Binding-site contacts:
Ligand atom C31 contacts residue ASP96 of chain 1.A at 3.5 Å.
Ligand atom O46 contacts residue GLY152 of chain 1.A at 3.3 Å (h-bond).
Ligand atom O48 contacts residue GLY152 of chain 1.A at 3.0 Å (h-bond).
Ligand atom O50 contacts residue PHE58 of chain 1.A at 3.5 Å.
Ligand atom C36 contacts residue ASP96 of chain 1.A at 3.5 Å.
Ligand atom O50 contacts residue SER154 of chain 1.A at 2.8 Å (h-bond).
Ligand atom CL1 contacts residue ARG170 of chain 1.A at 3.5 Å.
Ligand atom CL1 contacts residue ASP183 of chain 1.A at 3.2 Å.
Ligand atom C16 contacts residue HIS72 of chain 1.A at 3.5 Å.
Ligand atom F43 contacts residue LEU150 of chain 1.A at 3.3 Å.
Ligand atom N5 contacts residue HIS72 of chain 1.A at 3.2 Å (h-bond).
Ligand atom O46 contacts residue LEU150 of chain 1.A at 3.2 Å (h-bond).
Ligand atom O46 contacts residue SER154 of chain 1.A at 3.6 Å (h-bond).
Ligand atom N45 contacts residue SER154 of chain 1.A at 3.1 Å (h-bond).
Ligand atom C36 contacts residue VAL93 of chain 1.A at 3.1 Å (hydrophobic).
Ligand atom S47 contacts residue SER154 of chain 1.A at 3.4 Å (h-bond).
Ligand atom C29 contacts residue ARG170 of chain 1.A at 3.6 Å.
Ligand atom C40 contacts residue ARG138 of chain 1.A at 3.5 Å.
Ligand atom O46 contacts residue LYS151 of chain 1.A at 3.6 Å.
Ligand atom F43 contacts residue ALA172 of chain 1.A at 3.4 Å.
Ligand atom C8 contacts residue ARG170 of chain 1.A at 3.5 Å.
Ligand atom N45 contacts residue HIS72 of chain 1.A at 3.1 Å (h-bond).
Ligand atom C49 contacts residue HIS72 of chain 1.A at 3.5 Å.
Ligand atom O35 contacts residue ASP96 of chain 1.A at 3.4 Å.
Ligand atom C9 contacts residue HIS72 of chain 1.A at 3.6 Å.
Ligand atom O21 contacts residue ALA172 of chain 1.A at 3.0 Å (h-bond).
Ligand atom O35 contacts residue VAL93 of chain 1.A at 3.2 Å (h-bond).
Ligand atom N13 contacts residue ALA172 of chain 1.A at 2.9 Å (h-bond).
Ligand atom C27 contacts residue ASP96 of chain 1.A at 3.6 Å.
Ligand atom O23 contacts residue ALA171 of chain 1.A at 3.4 Å.
Ligand atom C19 contacts residue ASP96 of chain 1.A at 3.6 Å.
Ligand atom O50 contacts residue GLY152 of chain 1.A at 3.4 Å.
Ligand atom C41 contacts residue LEU150 of chain 1.A at 3.6 Å (hydrophobic).
Ligand atom C12 contacts residue ALA172 of chain 1.A at 3.5 Å (hydrophobic).
Ligand atom C4 contacts residue PHE169 of chain 1.A at 3.4 Å (hydrophobic).
Ligand atom C44 contacts residue SER154 of chain 1.A at 3.5 Å.
Ligand atom C51 contacts residue GLN56 of chain 1.A at 3.4 Å.
Ligand atom C4 contacts residue ARG170 of chain 1.A at 3.5 Å.
Ligand atom O23 contacts residue ALA172 of chain 1.A at 3.0 Å (h-bond).
Ligand atom N5 contacts residue ARG170 of chain 1.A at 3.0 Å (salt-bridge).

Sequence of chain 1.A:
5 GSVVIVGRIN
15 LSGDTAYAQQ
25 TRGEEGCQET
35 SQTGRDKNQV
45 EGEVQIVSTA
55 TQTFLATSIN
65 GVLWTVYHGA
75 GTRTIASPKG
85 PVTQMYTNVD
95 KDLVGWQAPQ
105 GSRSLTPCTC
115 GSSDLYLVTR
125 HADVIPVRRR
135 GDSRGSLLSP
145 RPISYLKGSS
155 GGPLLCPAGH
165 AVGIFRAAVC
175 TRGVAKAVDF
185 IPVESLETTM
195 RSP

This small molecule binds to this protein.
Small molecule (SMILES): COc1cnc(O[C@@H]2C[C@@H](C(=O)N[C@]3(C(=O)NS(=O)(=O)C4CC4)C[C@H]3C(F)F)N(C(=O)[C@@H](NC(=O)OC(C)(C)C)C(C)(C)C)C2)c2cc(Cl)ccc12